Sequence of chain 1.B:
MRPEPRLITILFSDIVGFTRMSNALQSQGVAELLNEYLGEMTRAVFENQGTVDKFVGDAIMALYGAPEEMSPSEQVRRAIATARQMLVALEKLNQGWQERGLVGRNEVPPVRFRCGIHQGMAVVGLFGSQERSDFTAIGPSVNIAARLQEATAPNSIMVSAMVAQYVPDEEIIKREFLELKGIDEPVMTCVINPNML

Sequence of chain 1.A:
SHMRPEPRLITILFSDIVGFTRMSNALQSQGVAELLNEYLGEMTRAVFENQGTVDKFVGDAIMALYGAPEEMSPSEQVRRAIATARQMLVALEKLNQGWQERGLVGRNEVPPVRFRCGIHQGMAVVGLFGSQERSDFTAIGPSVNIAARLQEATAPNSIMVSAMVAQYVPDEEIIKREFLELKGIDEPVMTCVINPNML

A small-molecule ligand and the protein it binds are described below.
Small molecule (SMILES): Nc1ncnc2c1ncn2[C@@H]1O[C@H](CO[P](=O)(O)C[P](=O)(O)OP(=O)(O)O)[C@@H](O)[C@H]1O

Binding-site contacts:
Ligand atom O3B contacts residue VAL36 of chain 1.A at 3.6 Å.
Ligand atom O1B contacts residue CA1 of chain 1.D at 2.1 Å.
Ligand atom O2G contacts residue PHE38 of chain 1.A at 3.4 Å (h-bond).
Ligand atom C6 contacts residue GLY77 of chain 1.A at 3.5 Å.
Ligand atom C8 contacts residue ASN163 of chain 1.B at 3.4 Å.
Ligand atom O1G contacts residue ASP78 of chain 1.A at 3.6 Å.
Ligand atom N7 contacts residue GLY77 of chain 1.A at 3.6 Å.
Ligand atom N3 contacts residue VAL76 of chain 1.A at 3.7 Å.
Ligand atom C2 contacts residue MET81 of chain 1.B at 3.3 Å (hydrophobic).
Ligand atom C5 contacts residue GLY77 of chain 1.A at 3.5 Å.
Ligand atom O2' contacts residue VAL76 of chain 1.A at 3.4 Å.
Ligand atom C5 contacts residue VAL162 of chain 1.B at 3.7 Å (hydrophobic).
Ligand atom O3G contacts residue VAL36 of chain 1.A at 3.5 Å.
Ligand atom O2A contacts residue LYS201 of chain 1.B at 2.8 Å (salt-bridge).
Ligand atom C3A contacts residue ARG167 of chain 1.B at 3.6 Å.
Ligand atom O1B contacts residue ASP34 of chain 1.A at 3.7 Å.
Ligand atom N1 contacts residue GLY77 of chain 1.A at 3.7 Å.
Ligand atom PB contacts residue CA1 of chain 1.D at 3.4 Å.
Ligand atom N7 contacts residue VAL162 of chain 1.B at 3.4 Å.
Ligand atom C8 contacts residue VAL162 of chain 1.B at 3.7 Å (hydrophobic).
Ligand atom N1 contacts residue LYS74 of chain 1.B at 2.8 Å (salt-bridge).
Ligand atom N6 contacts residue THR156 of chain 1.B at 3.0 Å (h-bond).
Ligand atom O4' contacts residue ALA166 of chain 1.B at 3.5 Å.
Ligand atom O3G contacts residue CA1 of chain 1.D at 2.9 Å.
Ligand atom O5' contacts residue ARG167 of chain 1.B at 3.4 Å (salt-bridge).
Ligand atom O1B contacts residue ILE35 of chain 1.A at 3.5 Å (h-bond).
Ligand atom O2G contacts residue THR39 of chain 1.A at 3.3 Å (h-bond).
Ligand atom PG contacts residue ASP78 of chain 1.A at 3.6 Å.
Ligand atom N1 contacts residue MET81 of chain 1.B at 3.2 Å (h-bond).
Ligand atom N6 contacts residue ILE158 of chain 1.B at 3.3 Å.
Ligand atom C5' contacts residue ASN163 of chain 1.B at 3.6 Å.
Ligand atom O4' contacts residue ASN163 of chain 1.B at 3.5 Å (h-bond).
Ligand atom O3' contacts residue ALA166 of chain 1.B at 3.7 Å.
Ligand atom O3G contacts residue ILE35 of chain 1.A at 2.8 Å (h-bond).
Ligand atom O2G contacts residue GLY37 of chain 1.A at 3.1 Å (h-bond).
Ligand atom O3G contacts residue ASP78 of chain 1.A at 2.5 Å (salt-bridge).
Ligand atom C2 contacts residue LYS74 of chain 1.B at 3.5 Å.
Ligand atom O2B contacts residue LYS201 of chain 1.B at 2.8 Å (salt-bridge).
Ligand atom N6 contacts residue ALA157 of chain 1.B at 2.9 Å (h-bond).
Ligand atom O1G contacts residue THR39 of chain 1.A at 2.9 Å (h-bond).